Sequence of chain 1.A:
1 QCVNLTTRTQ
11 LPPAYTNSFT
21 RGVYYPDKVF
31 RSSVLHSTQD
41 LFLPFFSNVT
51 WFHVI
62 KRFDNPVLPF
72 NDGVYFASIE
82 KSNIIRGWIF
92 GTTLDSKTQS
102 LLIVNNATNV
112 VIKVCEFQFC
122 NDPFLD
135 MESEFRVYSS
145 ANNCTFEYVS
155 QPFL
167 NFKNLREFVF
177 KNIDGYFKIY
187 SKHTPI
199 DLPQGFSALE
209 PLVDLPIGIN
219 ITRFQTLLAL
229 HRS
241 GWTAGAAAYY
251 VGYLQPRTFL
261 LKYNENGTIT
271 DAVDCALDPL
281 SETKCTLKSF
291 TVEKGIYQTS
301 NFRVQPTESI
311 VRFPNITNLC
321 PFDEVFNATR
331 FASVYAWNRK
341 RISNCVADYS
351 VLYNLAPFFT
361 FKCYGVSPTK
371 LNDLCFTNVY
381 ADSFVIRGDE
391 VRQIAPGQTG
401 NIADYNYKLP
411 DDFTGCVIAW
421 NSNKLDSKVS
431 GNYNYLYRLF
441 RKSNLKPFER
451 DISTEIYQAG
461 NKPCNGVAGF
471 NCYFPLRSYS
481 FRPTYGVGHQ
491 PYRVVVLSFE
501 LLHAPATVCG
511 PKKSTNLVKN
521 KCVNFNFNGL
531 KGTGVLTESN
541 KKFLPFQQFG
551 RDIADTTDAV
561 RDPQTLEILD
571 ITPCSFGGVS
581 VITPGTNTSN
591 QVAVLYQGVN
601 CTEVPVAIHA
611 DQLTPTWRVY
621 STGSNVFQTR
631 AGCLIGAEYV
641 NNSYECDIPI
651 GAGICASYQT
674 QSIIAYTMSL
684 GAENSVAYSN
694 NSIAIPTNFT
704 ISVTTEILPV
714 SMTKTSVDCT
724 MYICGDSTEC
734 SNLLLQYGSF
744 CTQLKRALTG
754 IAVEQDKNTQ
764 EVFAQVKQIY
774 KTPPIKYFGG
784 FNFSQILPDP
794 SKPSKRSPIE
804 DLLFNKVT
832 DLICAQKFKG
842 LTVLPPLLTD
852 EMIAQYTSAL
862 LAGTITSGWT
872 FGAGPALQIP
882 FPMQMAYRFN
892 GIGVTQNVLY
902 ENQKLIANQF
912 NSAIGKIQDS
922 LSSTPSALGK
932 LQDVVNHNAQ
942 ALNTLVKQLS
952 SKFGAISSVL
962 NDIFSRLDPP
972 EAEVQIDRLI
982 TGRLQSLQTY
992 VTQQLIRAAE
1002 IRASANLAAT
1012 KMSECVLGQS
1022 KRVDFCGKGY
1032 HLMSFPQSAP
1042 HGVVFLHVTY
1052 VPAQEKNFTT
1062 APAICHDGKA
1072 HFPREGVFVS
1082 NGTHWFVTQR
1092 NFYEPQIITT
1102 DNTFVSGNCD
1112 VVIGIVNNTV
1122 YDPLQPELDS

Binding-site contacts:
Ligand atom C2 contacts residue ASN701 of chain 1.A at 2.5 Å.
Ligand atom C1 contacts residue ASN701 of chain 1.A at 1.4 Å.
Ligand atom C7 contacts residue GLN1055 of chain 1.A at 3.5 Å.
Ligand atom C5 contacts residue LEU906 of chain 1.A at 3.9 Å (hydrophobic).
Ligand atom N2 contacts residue ASN701 of chain 1.A at 2.9 Å (h-bond).
Ligand atom O6 contacts residue GLN910 of chain 1.A at 3.0 Å (h-bond).
Ligand atom C7 contacts residue ASN701 of chain 1.A at 3.2 Å.
Ligand atom C8 contacts residue ASN701 of chain 1.A at 4.4 Å.
Ligand atom C6 contacts residue GLN910 of chain 1.A at 3.5 Å.
Ligand atom O5 contacts residue GLN1055 of chain 1.A at 4.0 Å.
Ligand atom N2 contacts residue LEU906 of chain 1.A at 4.2 Å.
Ligand atom O7 contacts residue GLN1055 of chain 1.A at 2.4 Å (h-bond).
Ligand atom C8 contacts residue GLN1055 of chain 1.A at 4.2 Å.
Ligand atom C2 contacts residue GLN1055 of chain 1.A at 4.0 Å.
Ligand atom C3 contacts residue ASN701 of chain 1.A at 3.8 Å.
Ligand atom O5 contacts residue GLN910 of chain 1.A at 4.4 Å.
Ligand atom C4 contacts residue ASN701 of chain 1.A at 4.2 Å.
Ligand atom C1 contacts residue GLN1055 of chain 1.A at 3.7 Å.
Ligand atom C6 contacts residue LEU906 of chain 1.A at 3.9 Å (hydrophobic).
Ligand atom C5 contacts residue GLN910 of chain 1.A at 4.1 Å.
Ligand atom C7 contacts residue LEU906 of chain 1.A at 4.4 Å (hydrophobic).
Ligand atom C5 contacts residue ASN701 of chain 1.A at 3.7 Å.
Ligand atom O5 contacts residue ASN701 of chain 1.A at 2.4 Å (h-bond).
Ligand atom O7 contacts residue ASN701 of chain 1.A at 3.2 Å (h-bond).
Ligand atom O4 contacts residue LEU906 of chain 1.A at 4.1 Å.
Ligand atom N2 contacts residue GLN1055 of chain 1.A at 4.5 Å.
Ligand atom C8 contacts residue LEU906 of chain 1.A at 4.0 Å (hydrophobic).

This protein binds this small molecule.
Small molecule (SMILES): CC(=O)N[C@H]1[C@H](O[C@H]2[C@H](O)[C@@H](NC(C)=O)CO[C@@H]2CO)O[C@H](CO)[C@@H](O)[C@@H]1O